Sequence of chain 1.N:
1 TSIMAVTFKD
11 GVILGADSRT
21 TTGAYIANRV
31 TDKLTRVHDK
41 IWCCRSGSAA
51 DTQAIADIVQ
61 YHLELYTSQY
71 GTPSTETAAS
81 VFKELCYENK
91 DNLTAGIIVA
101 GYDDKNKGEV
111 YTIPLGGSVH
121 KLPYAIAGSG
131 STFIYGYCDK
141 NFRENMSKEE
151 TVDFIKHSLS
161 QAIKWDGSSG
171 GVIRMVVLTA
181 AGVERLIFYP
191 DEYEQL

Binding-site contacts:
Ligand atom N contacts residue THR1 of chain 1.N at 3.7 Å.
Ligand atom CE2 contacts residue ALA49 of chain 1.N at 3.6 Å (hydrophobic).
Ligand atom CD1 contacts residue HIS114 of chain 1.H at 3.6 Å.
Ligand atom C1 contacts residue THR1 of chain 1.N at 2.4 Å.
Ligand atom CA contacts residue GLY47 of chain 1.N at 3.1 Å.
Ligand atom CE2 contacts residue THR52 of chain 1.N at 3.8 Å.
Ligand atom CA contacts residue THR21 of chain 1.N at 3.6 Å.
Ligand atom O contacts residue SER46 of chain 1.N at 3.6 Å.
Ligand atom C3 contacts residue SER168 of chain 1.N at 3.2 Å.
Ligand atom OH contacts residue ARG45 of chain 1.N at 3.5 Å (salt-bridge).
Ligand atom CZ contacts residue ALA49 of chain 1.N at 3.5 Å (hydrophobic).
Ligand atom O contacts residue THR20 of chain 1.N at 3.1 Å.
Ligand atom CE1 contacts residue THR31 of chain 1.N at 3.7 Å.
Ligand atom O contacts residue THR1 of chain 1.N at 3.4 Å (h-bond).
Ligand atom CD1 contacts residue THR20 of chain 1.N at 3.8 Å.
Ligand atom C2 contacts residue THR1 of chain 1.N at 1.5 Å.
Ligand atom CB contacts residue GLY47 of chain 1.N at 3.8 Å.
Ligand atom O contacts residue THR21 of chain 1.N at 3.3 Å (h-bond).
Ligand atom CD1 contacts residue SER118 of chain 1.H at 3.4 Å.
Ligand atom OH contacts residue GLN53 of chain 1.N at 3.5 Å (h-bond).
Ligand atom O contacts residue SER168 of chain 1.N at 3.8 Å.
Ligand atom C3 contacts residue ARG19 of chain 1.N at 3.3 Å.
Ligand atom O contacts residue ALA49 of chain 1.N at 3.2 Å (h-bond).
Ligand atom C contacts residue THR1 of chain 1.N at 1.4 Å.
Ligand atom CA contacts residue THR1 of chain 1.N at 2.4 Å.
Ligand atom CE1 contacts residue THR20 of chain 1.N at 3.6 Å.
Ligand atom CE2 contacts residue ARG45 of chain 1.N at 3.5 Å.
Ligand atom O contacts residue GLY47 of chain 1.N at 3.0 Å (h-bond).
Ligand atom CD2 contacts residue THR22 of chain 1.N at 3.5 Å.
Ligand atom C contacts residue LYS33 of chain 1.N at 3.8 Å.
Ligand atom C contacts residue GLY47 of chain 1.N at 3.5 Å.
Ligand atom O contacts residue THR21 of chain 1.N at 3.5 Å (h-bond).
Ligand atom OH contacts residue ALA49 of chain 1.N at 3.7 Å.
Ligand atom C3 contacts residue THR1 of chain 1.N at 2.4 Å.
Ligand atom N contacts residue GLY47 of chain 1.N at 2.9 Å (h-bond).
Ligand atom C3 contacts residue LYS33 of chain 1.N at 3.8 Å.
Ligand atom CB contacts residue THR1 of chain 1.N at 2.7 Å.
Ligand atom CB contacts residue GLY47 of chain 1.N at 3.5 Å.
Ligand atom O contacts residue THR1 of chain 1.N at 2.2 Å (h-bond).
Ligand atom N contacts residue THR21 of chain 1.N at 3.3 Å (h-bond).

The protein below binds the small molecule below.
Small molecule (SMILES): CC(=O)N[C@@H](CC(C)C)C(=O)N[C@@H](C)C(=O)N[C@@H](Cc1ccc(O)cc1)[C@@H](O)[C@H](C)CO

Sequence of chain 1.H:
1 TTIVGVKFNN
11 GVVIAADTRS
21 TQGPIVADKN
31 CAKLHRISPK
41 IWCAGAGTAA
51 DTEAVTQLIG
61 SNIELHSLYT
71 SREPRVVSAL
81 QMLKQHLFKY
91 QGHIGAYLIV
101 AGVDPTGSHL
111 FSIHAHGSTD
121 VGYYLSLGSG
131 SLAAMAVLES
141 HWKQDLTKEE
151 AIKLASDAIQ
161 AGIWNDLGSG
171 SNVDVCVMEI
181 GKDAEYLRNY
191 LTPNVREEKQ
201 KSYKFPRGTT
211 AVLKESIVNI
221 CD